Binding-site contacts:
Ligand atom C8 contacts residue ASN304 of chain 1.A at 3.4 Å.
Ligand atom N2 contacts residue ASN304 of chain 1.A at 2.5 Å (h-bond).
Ligand atom O5 contacts residue GLU294 of chain 1.A at 4.0 Å.
Ligand atom C3 contacts residue ASN304 of chain 1.A at 3.5 Å.
Ligand atom O5 contacts residue ASN304 of chain 1.A at 2.4 Å (h-bond).
Ligand atom C5 contacts residue LYS291 of chain 1.A at 4.1 Å.
Ligand atom C2 contacts residue ASN304 of chain 1.A at 2.0 Å.
Ligand atom O6 contacts residue LYS291 of chain 1.A at 4.5 Å.
Ligand atom C8 contacts residue VAL298 of chain 1.A at 3.7 Å (hydrophobic).
Ligand atom C1 contacts residue ASN304 of chain 1.A at 1.4 Å.
Ligand atom C6 contacts residue LYS291 of chain 1.A at 3.9 Å.
Ligand atom C7 contacts residue ASN304 of chain 1.A at 3.0 Å.
Ligand atom C4 contacts residue ASN304 of chain 1.A at 4.0 Å.
Ligand atom N2 contacts residue VAL298 of chain 1.A at 4.3 Å.
Ligand atom C5 contacts residue ASN304 of chain 1.A at 3.7 Å.
Ligand atom O7 contacts residue ASN304 of chain 1.A at 3.8 Å.
Ligand atom O5 contacts residue LYS291 of chain 1.A at 4.0 Å.
Ligand atom C1 contacts residue GLU294 of chain 1.A at 4.2 Å.
Ligand atom O3 contacts residue ASN304 of chain 1.A at 4.5 Å.

The protein below binds the small molecule below.
Small molecule (SMILES): CC(=O)N[C@@H]1[C@@H](O)[C@H](O)[C@@H](CO)O[C@H]1O

Sequence of chain 1.A:
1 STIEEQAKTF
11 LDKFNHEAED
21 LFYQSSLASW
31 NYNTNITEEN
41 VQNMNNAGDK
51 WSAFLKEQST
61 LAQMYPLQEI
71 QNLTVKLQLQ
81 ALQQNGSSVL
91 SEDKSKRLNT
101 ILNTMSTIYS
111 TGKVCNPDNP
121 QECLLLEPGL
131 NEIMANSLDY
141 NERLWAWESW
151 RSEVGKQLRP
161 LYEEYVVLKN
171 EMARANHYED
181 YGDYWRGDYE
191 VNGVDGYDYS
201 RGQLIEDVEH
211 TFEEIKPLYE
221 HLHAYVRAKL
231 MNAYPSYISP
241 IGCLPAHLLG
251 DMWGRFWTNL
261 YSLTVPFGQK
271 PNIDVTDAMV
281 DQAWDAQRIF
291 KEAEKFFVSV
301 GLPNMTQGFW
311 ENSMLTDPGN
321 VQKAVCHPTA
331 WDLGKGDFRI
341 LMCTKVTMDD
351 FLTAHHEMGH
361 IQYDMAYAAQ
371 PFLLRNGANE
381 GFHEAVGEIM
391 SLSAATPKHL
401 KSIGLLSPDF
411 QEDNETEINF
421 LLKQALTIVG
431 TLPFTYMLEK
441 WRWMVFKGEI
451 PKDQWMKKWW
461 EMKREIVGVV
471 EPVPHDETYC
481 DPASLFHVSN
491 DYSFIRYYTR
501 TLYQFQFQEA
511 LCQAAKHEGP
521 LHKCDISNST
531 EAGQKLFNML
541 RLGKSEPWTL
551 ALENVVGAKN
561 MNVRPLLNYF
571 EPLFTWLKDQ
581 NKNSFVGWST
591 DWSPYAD